Sequence of chain 1.A:
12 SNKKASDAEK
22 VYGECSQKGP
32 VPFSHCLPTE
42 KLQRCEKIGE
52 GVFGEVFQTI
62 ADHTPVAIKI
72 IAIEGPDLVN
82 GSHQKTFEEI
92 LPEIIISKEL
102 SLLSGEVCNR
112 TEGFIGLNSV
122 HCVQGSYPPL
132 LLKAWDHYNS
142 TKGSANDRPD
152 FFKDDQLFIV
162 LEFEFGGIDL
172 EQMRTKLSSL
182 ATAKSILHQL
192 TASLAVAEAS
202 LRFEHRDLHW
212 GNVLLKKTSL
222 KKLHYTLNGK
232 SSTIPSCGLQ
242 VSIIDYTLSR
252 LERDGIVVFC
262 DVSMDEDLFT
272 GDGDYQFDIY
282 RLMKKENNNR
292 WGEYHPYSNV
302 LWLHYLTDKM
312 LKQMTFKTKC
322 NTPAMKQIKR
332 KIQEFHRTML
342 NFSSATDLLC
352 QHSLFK

A protein and the small-molecule ligand that binds it are described below.
Small molecule (SMILES): CC1(N)CCN(c2nn3c(-c4ccc(F)cc4F)cnc3s2)CC1

Binding-site contacts:
Ligand atom C8 contacts residue GLY167 of chain 1.A at 3.8 Å.
Ligand atom N3 contacts residue ALA68 of chain 1.A at 3.8 Å.
Ligand atom C2 contacts residue ASP170 of chain 1.A at 3.5 Å.
Ligand atom N4 contacts residue GLU165 of chain 1.A at 3.8 Å.
Ligand atom N4 contacts residue GLY167 of chain 1.A at 3.0 Å (h-bond).
Ligand atom C contacts residue ILE49 of chain 1.A at 3.5 Å (hydrophobic).
Ligand atom N1 contacts residue ILE49 of chain 1.A at 3.6 Å.
Ligand atom N4 contacts residue LEU215 of chain 1.A at 3.4 Å.
Ligand atom C6 contacts residue ILE49 of chain 1.A at 3.5 Å (hydrophobic).
Ligand atom F contacts residue ASP246 of chain 1.A at 3.7 Å.
Ligand atom C12 contacts residue ILE245 of chain 1.A at 3.9 Å (hydrophobic).
Ligand atom C14 contacts residue PHE164 of chain 1.A at 3.4 Å (hydrophobic).
Ligand atom C9 contacts residue LEU215 of chain 1.A at 3.3 Å (hydrophobic).
Ligand atom C14 contacts residue ILE245 of chain 1.A at 3.9 Å (hydrophobic).
Ligand atom N contacts residue GLY212 of chain 1.A at 2.8 Å (h-bond).
Ligand atom F contacts residue PHE164 of chain 1.A at 3.8 Å.
Ligand atom C8 contacts residue ALA68 of chain 1.A at 3.4 Å (hydrophobic).
Ligand atom S contacts residue PHE166 of chain 1.A at 3.8 Å.
Ligand atom N3 contacts residue LEU215 of chain 1.A at 3.7 Å.
Ligand atom C4 contacts residue ILE49 of chain 1.A at 3.8 Å (hydrophobic).
Ligand atom C13 contacts residue PHE164 of chain 1.A at 3.7 Å (hydrophobic).
Ligand atom N4 contacts residue PHE166 of chain 1.A at 3.7 Å.
Ligand atom C15 contacts residue ILE245 of chain 1.A at 3.8 Å (hydrophobic).
Ligand atom C11 contacts residue ILE245 of chain 1.A at 3.6 Å (hydrophobic).
Ligand atom S contacts residue LEU215 of chain 1.A at 3.8 Å.
Ligand atom C7 contacts residue ALA68 of chain 1.A at 3.5 Å (hydrophobic).
Ligand atom C1 contacts residue ASP170 of chain 1.A at 3.5 Å.
Ligand atom N4 contacts residue ALA68 of chain 1.A at 3.7 Å.
Ligand atom S contacts residue ILE49 of chain 1.A at 3.7 Å.
Ligand atom C10 contacts residue ILE245 of chain 1.A at 3.7 Å (hydrophobic).
Ligand atom C15 contacts residue PHE164 of chain 1.A at 3.6 Å (hydrophobic).
Ligand atom F1 contacts residue ILE116 of chain 1.A at 3.4 Å.
Ligand atom F1 contacts residue PHE164 of chain 1.A at 3.3 Å.
Ligand atom N contacts residue ASP170 of chain 1.A at 2.9 Å (salt-bridge).
Ligand atom F contacts residue LYS70 of chain 1.A at 3.2 Å.
Ligand atom C contacts residue ASP170 of chain 1.A at 3.8 Å.
Ligand atom F1 contacts residue ILE245 of chain 1.A at 3.5 Å.
Ligand atom C8 contacts residue LEU215 of chain 1.A at 3.7 Å (hydrophobic).
Ligand atom S contacts residue GLY168 of chain 1.A at 3.4 Å (h-bond).
Ligand atom C8 contacts residue GLU165 of chain 1.A at 3.4 Å.